Binding-site contacts:
Ligand atom C1 contacts residue ASN154 of chain 57.C at 3.4 Å.
Ligand atom C7 contacts residue THR156 of chain 57.C at 3.9 Å.
Ligand atom C8 contacts residue ASN154 of chain 57.C at 3.6 Å.
Ligand atom N2 contacts residue ASN154 of chain 57.C at 3.8 Å.
Ligand atom N2 contacts residue THR156 of chain 57.C at 3.6 Å (h-bond).
Ligand atom C2 contacts residue THR156 of chain 57.C at 4.2 Å.
Ligand atom C7 contacts residue ASN154 of chain 57.C at 3.3 Å.
Ligand atom C2 contacts residue ASN154 of chain 57.C at 3.5 Å.
Ligand atom C6 contacts residue MET151 of chain 57.C at 4.5 Å (hydrophobic).
Ligand atom C1 contacts residue THR156 of chain 57.C at 3.6 Å.
Ligand atom O6 contacts residue MET151 of chain 57.C at 3.4 Å.
Ligand atom O5 contacts residue ASN154 of chain 57.C at 4.0 Å.
Ligand atom O7 contacts residue ASN154 of chain 57.C at 2.6 Å (h-bond).
Ligand atom C8 contacts residue THR156 of chain 57.C at 4.0 Å.

Sequence of chain 57.C:
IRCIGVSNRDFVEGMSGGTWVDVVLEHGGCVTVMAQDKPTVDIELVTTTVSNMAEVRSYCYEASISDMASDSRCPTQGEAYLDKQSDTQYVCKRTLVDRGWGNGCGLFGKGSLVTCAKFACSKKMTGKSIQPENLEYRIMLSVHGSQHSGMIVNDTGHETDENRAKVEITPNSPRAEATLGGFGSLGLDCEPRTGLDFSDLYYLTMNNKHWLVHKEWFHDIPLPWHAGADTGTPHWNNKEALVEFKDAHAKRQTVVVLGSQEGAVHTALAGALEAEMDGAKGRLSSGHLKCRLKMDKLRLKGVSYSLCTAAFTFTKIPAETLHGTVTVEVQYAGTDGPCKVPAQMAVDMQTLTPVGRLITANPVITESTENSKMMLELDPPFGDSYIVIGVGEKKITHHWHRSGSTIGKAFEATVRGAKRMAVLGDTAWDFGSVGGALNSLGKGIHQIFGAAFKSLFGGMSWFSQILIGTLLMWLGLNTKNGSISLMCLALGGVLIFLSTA

A protein and the small-molecule ligand that binds it are described below.
Small molecule (SMILES): CC(=O)N[C@H]1[C@H](O[C@H]2[C@H](O)[C@@H](NC(C)=O)CO[C@@H]2CO)O[C@H](CO)[C@@H](O)[C@@H]1O